Sequence of chain 1.I:
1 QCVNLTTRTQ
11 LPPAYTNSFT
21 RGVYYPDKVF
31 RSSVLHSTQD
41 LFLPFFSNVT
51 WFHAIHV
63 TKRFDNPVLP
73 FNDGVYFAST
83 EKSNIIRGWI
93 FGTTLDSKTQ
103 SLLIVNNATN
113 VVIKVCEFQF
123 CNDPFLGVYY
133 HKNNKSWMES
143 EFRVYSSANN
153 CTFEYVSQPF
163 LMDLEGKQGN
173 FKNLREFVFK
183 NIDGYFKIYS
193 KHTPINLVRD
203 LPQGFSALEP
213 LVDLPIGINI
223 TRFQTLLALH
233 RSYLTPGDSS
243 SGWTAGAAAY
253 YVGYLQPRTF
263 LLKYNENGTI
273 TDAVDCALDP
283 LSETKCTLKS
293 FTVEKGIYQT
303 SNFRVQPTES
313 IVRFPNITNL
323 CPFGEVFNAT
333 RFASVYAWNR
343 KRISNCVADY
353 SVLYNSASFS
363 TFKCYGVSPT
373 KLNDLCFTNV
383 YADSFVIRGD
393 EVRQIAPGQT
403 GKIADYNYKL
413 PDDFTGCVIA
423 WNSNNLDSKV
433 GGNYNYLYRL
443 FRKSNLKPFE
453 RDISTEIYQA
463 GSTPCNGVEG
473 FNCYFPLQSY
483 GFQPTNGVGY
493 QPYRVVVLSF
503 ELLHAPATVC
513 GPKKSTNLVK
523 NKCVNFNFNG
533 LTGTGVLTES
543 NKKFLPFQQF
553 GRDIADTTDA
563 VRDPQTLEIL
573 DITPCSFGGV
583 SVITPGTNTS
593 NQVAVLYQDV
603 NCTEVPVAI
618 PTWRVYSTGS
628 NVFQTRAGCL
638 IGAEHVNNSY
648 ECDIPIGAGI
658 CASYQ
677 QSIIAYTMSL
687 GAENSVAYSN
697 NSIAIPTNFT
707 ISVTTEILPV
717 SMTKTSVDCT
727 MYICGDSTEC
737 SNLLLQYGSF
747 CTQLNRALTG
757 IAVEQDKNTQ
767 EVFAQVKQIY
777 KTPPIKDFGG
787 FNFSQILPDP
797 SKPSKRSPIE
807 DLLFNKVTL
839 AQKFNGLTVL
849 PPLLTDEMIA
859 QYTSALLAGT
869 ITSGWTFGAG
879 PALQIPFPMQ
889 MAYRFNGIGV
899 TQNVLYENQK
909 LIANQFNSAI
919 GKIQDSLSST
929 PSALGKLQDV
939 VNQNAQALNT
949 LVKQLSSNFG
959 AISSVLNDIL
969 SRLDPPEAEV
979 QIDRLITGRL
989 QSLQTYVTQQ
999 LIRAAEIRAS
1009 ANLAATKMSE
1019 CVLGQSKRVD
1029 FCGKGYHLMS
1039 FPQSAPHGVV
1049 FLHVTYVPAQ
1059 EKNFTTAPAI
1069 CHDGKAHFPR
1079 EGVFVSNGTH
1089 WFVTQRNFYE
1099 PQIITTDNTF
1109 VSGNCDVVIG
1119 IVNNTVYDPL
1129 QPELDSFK

Binding-site contacts:
Ligand atom O7 contacts residue ASN644 of chain 1.I at 3.6 Å (h-bond).
Ligand atom C3 contacts residue ASN644 of chain 1.I at 3.8 Å.
Ligand atom C7 contacts residue ASN644 of chain 1.I at 3.5 Å.
Ligand atom C4 contacts residue ASN644 of chain 1.I at 4.2 Å.
Ligand atom N2 contacts residue ASN644 of chain 1.I at 2.9 Å (h-bond).
Ligand atom C5 contacts residue ASN644 of chain 1.I at 3.7 Å.
Ligand atom C1 contacts residue ASN644 of chain 1.I at 1.4 Å.
Ligand atom C2 contacts residue ASN644 of chain 1.I at 2.5 Å.
Ligand atom O5 contacts residue ASN644 of chain 1.I at 2.4 Å (h-bond).

The protein below binds the small molecule below.
Small molecule (SMILES): CC(=O)N[C@@H]1[C@@H](O)[C@H](O)[C@@H](CO)O[C@H]1O